Binding-site contacts:
Ligand atom C contacts residue SER173 of chain 1.A at 3.4 Å.
Ligand atom OE1 contacts residue TYR214 of chain 1.A at 3.8 Å.
Ligand atom CD contacts residue ASP215 of chain 1.A at 4.2 Å.
Ligand atom O contacts residue ARG121 of chain 1.A at 2.8 Å (salt-bridge).
Ligand atom OXT contacts residue THR116 of chain 1.A at 3.0 Å (h-bond).
Ligand atom N contacts residue ASP215 of chain 1.A at 4.2 Å.
Ligand atom CB contacts residue TYR214 of chain 1.A at 4.3 Å (hydrophobic).
Ligand atom CA contacts residue THR116 of chain 1.A at 3.5 Å.
Ligand atom N contacts residue SER114 of chain 1.A at 2.9 Å (h-bond).
Ligand atom N contacts residue HIS88 of chain 1.A at 4.0 Å.
Ligand atom OXT contacts residue HIS88 of chain 1.A at 3.4 Å.
Ligand atom OE2 contacts residue THR174 of chain 1.A at 3.1 Å (h-bond).
Ligand atom OE2 contacts residue SER173 of chain 1.A at 3.3 Å (h-bond).
Ligand atom OXT contacts residue SER173 of chain 1.A at 4.2 Å.
Ligand atom O contacts residue GLY172 of chain 1.A at 3.3 Å.
Ligand atom N contacts residue SER173 of chain 1.A at 4.1 Å.
Ligand atom CG contacts residue ASP215 of chain 1.A at 4.1 Å.
Ligand atom C contacts residue THR116 of chain 1.A at 3.8 Å.
Ligand atom OXT contacts residue SER114 of chain 1.A at 3.6 Å (h-bond).
Ligand atom CG contacts residue TYR214 of chain 1.A at 3.4 Å (hydrophobic).
Ligand atom C contacts residue HIS88 of chain 1.A at 3.6 Å.
Ligand atom C contacts residue SER114 of chain 1.A at 4.2 Å.
Ligand atom N contacts residue THR116 of chain 1.A at 2.8 Å (h-bond).
Ligand atom O contacts residue HIS88 of chain 1.A at 3.5 Å.
Ligand atom CD contacts residue THR174 of chain 1.A at 3.4 Å.
Ligand atom CA contacts residue SER173 of chain 1.A at 3.3 Å.
Ligand atom OE1 contacts residue ASP215 of chain 1.A at 3.1 Å (salt-bridge).
Ligand atom C contacts residue ARG121 of chain 1.A at 3.4 Å.
Ligand atom OXT contacts residue ARG121 of chain 1.A at 2.8 Å (salt-bridge).
Ligand atom OE2 contacts residue GLY172 of chain 1.A at 3.5 Å.
Ligand atom CB contacts residue HIS88 of chain 1.A at 3.5 Å.
Ligand atom CA contacts residue HIS88 of chain 1.A at 4.1 Å.
Ligand atom CD contacts residue TYR214 of chain 1.A at 3.7 Å (hydrophobic).
Ligand atom OE1 contacts residue THR174 of chain 1.A at 2.5 Å (h-bond).
Ligand atom CA contacts residue SER114 of chain 1.A at 4.0 Å.
Ligand atom O contacts residue SER173 of chain 1.A at 2.8 Å (h-bond).
Ligand atom CD contacts residue SER173 of chain 1.A at 4.0 Å.
Ligand atom OXT contacts residue LEU115 of chain 1.A at 3.7 Å.
Ligand atom N contacts residue TYR245 of chain 1.A at 4.2 Å.
Ligand atom OE1 contacts residue SER173 of chain 1.A at 4.1 Å.

Sequence of chain 1.A:
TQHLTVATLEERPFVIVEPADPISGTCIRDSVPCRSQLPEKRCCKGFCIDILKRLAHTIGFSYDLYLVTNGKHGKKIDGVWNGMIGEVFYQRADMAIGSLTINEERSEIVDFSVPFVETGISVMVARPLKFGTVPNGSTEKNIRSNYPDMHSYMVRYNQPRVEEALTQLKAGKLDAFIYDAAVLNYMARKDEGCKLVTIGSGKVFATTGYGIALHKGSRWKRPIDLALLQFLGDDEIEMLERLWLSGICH

This small molecule binds to this protein.
Small molecule (SMILES): N[C@@H](CCC(=O)O)C(=O)O